Sequence of chain 1.A:
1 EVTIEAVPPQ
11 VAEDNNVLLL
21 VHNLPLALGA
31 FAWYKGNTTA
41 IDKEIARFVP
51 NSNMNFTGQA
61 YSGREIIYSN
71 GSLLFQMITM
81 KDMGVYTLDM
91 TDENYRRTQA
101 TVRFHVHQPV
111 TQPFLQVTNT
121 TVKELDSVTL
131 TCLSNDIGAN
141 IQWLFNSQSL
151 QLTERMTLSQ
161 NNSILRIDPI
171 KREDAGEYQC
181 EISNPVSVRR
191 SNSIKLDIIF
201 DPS

Binding-site contacts:
Ligand atom O5 contacts residue ASN70 of chain 1.A at 2.5 Å (h-bond).
Ligand atom C1 contacts residue TYR68 of chain 1.A at 4.5 Å (hydrophobic).
Ligand atom C1 contacts residue SER72 of chain 1.A at 3.9 Å.
Ligand atom C8 contacts residue LEU20 of chain 1.A at 4.4 Å (hydrophobic).
Ligand atom C1 contacts residue LEU18 of chain 1.A at 4.1 Å (hydrophobic).
Ligand atom C3 contacts residue LEU18 of chain 1.A at 4.3 Å (hydrophobic).
Ligand atom C3 contacts residue LEU20 of chain 1.A at 3.8 Å (hydrophobic).
Ligand atom C1 contacts residue ASN70 of chain 1.A at 1.5 Å.
Ligand atom C4 contacts residue ASN70 of chain 1.A at 4.3 Å.
Ligand atom O7 contacts residue TYR68 of chain 1.A at 3.9 Å.
Ligand atom O5 contacts residue TYR68 of chain 1.A at 3.4 Å.
Ligand atom C5 contacts residue TYR68 of chain 1.A at 3.5 Å (hydrophobic).
Ligand atom C2 contacts residue LEU20 of chain 1.A at 4.1 Å (hydrophobic).
Ligand atom N2 contacts residue ASN70 of chain 1.A at 2.7 Å (h-bond).
Ligand atom O6 contacts residue TYR68 of chain 1.A at 2.8 Å.
Ligand atom C8 contacts residue LEU74 of chain 1.A at 3.9 Å (hydrophobic).
Ligand atom O3 contacts residue LEU20 of chain 1.A at 4.2 Å.
Ligand atom N2 contacts residue LEU18 of chain 1.A at 3.5 Å.
Ligand atom C6 contacts residue TYR68 of chain 1.A at 3.0 Å (hydrophobic).
Ligand atom O4 contacts residue LEU18 of chain 1.A at 3.2 Å.
Ligand atom C7 contacts residue LEU18 of chain 1.A at 4.5 Å (hydrophobic).
Ligand atom C8 contacts residue VAL21 of chain 1.A at 4.4 Å (hydrophobic).
Ligand atom C3 contacts residue ASN70 of chain 1.A at 3.7 Å.
Ligand atom C4 contacts residue LEU18 of chain 1.A at 4.2 Å (hydrophobic).
Ligand atom C2 contacts residue LEU18 of chain 1.A at 3.9 Å (hydrophobic).
Ligand atom C5 contacts residue ASN70 of chain 1.A at 3.7 Å.
Ligand atom C8 contacts residue TYR68 of chain 1.A at 2.9 Å (hydrophobic).
Ligand atom C1 contacts residue LEU20 of chain 1.A at 4.5 Å (hydrophobic).
Ligand atom C7 contacts residue LEU20 of chain 1.A at 4.2 Å (hydrophobic).
Ligand atom C2 contacts residue ASN70 of chain 1.A at 2.5 Å.
Ligand atom C7 contacts residue ASN70 of chain 1.A at 3.9 Å.
Ligand atom N2 contacts residue LEU20 of chain 1.A at 3.5 Å.
Ligand atom C7 contacts residue TYR68 of chain 1.A at 3.7 Å (hydrophobic).

A protein and the small-molecule ligand that binds it are described below.
Small molecule (SMILES): CC(=O)N[C@H]1[C@H](O[C@H]2[C@H](O)[C@@H](NC(C)=O)CO[C@@H]2CO)O[C@H](CO)[C@@H](O[C@@H]2O[C@H](CO)[C@@H](O)[C@H](O)[C@@H]2O)[C@@H]1O